Sequence of chain 1.C:
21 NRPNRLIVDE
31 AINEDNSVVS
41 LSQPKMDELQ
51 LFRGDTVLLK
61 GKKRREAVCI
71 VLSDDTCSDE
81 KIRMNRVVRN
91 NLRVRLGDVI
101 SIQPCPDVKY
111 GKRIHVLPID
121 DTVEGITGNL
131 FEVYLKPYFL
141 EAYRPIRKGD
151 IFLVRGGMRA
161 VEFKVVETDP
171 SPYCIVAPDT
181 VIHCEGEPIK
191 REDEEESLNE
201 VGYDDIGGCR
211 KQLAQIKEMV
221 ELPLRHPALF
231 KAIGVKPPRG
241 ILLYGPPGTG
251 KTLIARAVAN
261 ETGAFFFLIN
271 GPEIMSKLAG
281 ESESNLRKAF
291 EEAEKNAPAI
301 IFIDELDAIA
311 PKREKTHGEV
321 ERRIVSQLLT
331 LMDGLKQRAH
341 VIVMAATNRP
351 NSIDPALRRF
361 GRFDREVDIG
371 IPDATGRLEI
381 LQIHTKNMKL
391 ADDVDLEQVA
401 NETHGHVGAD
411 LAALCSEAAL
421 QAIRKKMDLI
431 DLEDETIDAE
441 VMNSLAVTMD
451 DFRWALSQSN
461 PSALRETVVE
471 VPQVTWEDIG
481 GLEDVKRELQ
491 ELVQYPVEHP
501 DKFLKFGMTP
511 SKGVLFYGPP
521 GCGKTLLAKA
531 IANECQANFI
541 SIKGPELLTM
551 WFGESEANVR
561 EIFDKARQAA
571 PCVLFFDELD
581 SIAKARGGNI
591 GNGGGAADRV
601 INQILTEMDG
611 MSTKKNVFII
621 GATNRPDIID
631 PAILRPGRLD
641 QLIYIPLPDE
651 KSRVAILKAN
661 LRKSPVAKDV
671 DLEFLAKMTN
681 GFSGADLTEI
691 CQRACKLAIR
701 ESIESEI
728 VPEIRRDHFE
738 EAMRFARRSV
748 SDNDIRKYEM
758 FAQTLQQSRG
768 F

A small-molecule ligand and the protein it binds are described below.
Small molecule (SMILES): Nc1ncnc2c1ncn2[C@@H]1O[C@H](COP(=O)(O)OP(=O)(O)OP(O)(O)=S)[C@@H](O)[C@H]1O

Sequence of chain 1.D:
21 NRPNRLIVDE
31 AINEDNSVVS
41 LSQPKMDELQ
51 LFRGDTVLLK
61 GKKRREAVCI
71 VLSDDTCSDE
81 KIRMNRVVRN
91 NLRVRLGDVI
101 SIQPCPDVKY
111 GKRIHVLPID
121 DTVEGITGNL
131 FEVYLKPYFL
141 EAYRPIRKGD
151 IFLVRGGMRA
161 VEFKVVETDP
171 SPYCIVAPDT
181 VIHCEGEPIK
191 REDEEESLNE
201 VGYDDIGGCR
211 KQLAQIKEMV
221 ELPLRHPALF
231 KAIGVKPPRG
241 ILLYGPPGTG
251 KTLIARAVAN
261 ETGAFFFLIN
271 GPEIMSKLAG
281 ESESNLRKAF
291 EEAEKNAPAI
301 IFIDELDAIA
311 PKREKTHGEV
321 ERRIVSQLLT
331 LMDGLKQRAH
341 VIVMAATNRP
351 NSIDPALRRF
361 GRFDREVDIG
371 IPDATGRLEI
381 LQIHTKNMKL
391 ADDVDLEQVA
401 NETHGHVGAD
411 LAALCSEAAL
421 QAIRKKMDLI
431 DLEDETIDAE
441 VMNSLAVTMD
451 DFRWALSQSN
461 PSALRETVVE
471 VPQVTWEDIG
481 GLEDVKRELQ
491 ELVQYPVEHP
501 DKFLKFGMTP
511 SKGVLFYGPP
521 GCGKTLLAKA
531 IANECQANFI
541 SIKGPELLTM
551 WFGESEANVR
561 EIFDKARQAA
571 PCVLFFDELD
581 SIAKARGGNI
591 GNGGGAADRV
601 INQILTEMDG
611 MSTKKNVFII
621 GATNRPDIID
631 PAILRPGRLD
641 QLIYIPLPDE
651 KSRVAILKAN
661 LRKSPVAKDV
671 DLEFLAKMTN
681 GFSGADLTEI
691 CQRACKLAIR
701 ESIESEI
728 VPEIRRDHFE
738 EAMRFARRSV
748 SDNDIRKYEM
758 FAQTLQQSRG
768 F

Binding-site contacts:
Ligand atom N3 contacts residue LEU253 of chain 1.D at 3.6 Å.
Ligand atom S1G contacts residue LYS251 of chain 1.D at 3.6 Å (salt-bridge).
Ligand atom N7 contacts residue GLY250 of chain 1.D at 3.3 Å (h-bond).
Ligand atom O2G contacts residue GLY248 of chain 1.D at 3.5 Å (h-bond).
Ligand atom O2B contacts residue THR249 of chain 1.D at 3.4 Å (h-bond).
Ligand atom PB contacts residue MG1 of chain 1.U at 3.0 Å.
Ligand atom O1B contacts residue MG1 of chain 1.U at 2.0 Å.
Ligand atom O2B contacts residue LYS251 of chain 1.D at 2.8 Å (salt-bridge).
Ligand atom N7 contacts residue GLY248 of chain 1.D at 3.5 Å (h-bond).
Ligand atom O4' contacts residue ALA409 of chain 1.D at 3.3 Å.
Ligand atom C8 contacts residue GLY250 of chain 1.D at 3.7 Å.
Ligand atom PG contacts residue GLY248 of chain 1.D at 3.6 Å.
Ligand atom N1 contacts residue ILE206 of chain 1.D at 3.7 Å.
Ligand atom O1A contacts residue THR252 of chain 1.D at 3.5 Å.
Ligand atom O2B contacts residue GLY250 of chain 1.D at 2.8 Å (h-bond).
Ligand atom S1G contacts residue ASN348 of chain 1.D at 3.1 Å (h-bond).
Ligand atom S1G contacts residue PRO247 of chain 1.D at 3.7 Å.
Ligand atom O3A contacts residue MG1 of chain 1.U at 3.2 Å.
Ligand atom O1A contacts residue LEU253 of chain 1.D at 3.1 Å (h-bond).
Ligand atom C1' contacts residue HIS384 of chain 1.D at 3.7 Å.
Ligand atom PG contacts residue MG1 of chain 1.U at 3.5 Å.
Ligand atom O2A contacts residue GLY250 of chain 1.D at 2.7 Å (h-bond).
Ligand atom O2A contacts residue GLY248 of chain 1.D at 3.3 Å.
Ligand atom C8 contacts residue GLY408 of chain 1.D at 3.4 Å.
Ligand atom N6 contacts residue GLY207 of chain 1.D at 2.9 Å (h-bond).
Ligand atom C2 contacts residue ASP205 of chain 1.D at 3.3 Å.
Ligand atom N7 contacts residue GLY408 of chain 1.D at 3.4 Å.
Ligand atom C6 contacts residue GLY207 of chain 1.D at 3.7 Å.
Ligand atom N1 contacts residue GLY207 of chain 1.D at 3.1 Å (h-bond).
Ligand atom O3B contacts residue GLY248 of chain 1.D at 2.7 Å (h-bond).
Ligand atom O3B contacts residue LYS251 of chain 1.D at 3.7 Å.
Ligand atom C8 contacts residue ALA409 of chain 1.D at 3.5 Å (hydrophobic).
Ligand atom O3G contacts residue MG1 of chain 1.U at 2.1 Å.
Ligand atom C8 contacts residue GLY248 of chain 1.D at 3.3 Å.
Ligand atom N9 contacts residue GLY408 of chain 1.D at 3.6 Å.
Ligand atom O2' contacts residue HIS384 of chain 1.D at 3.6 Å.
Ligand atom O1B contacts residue THR252 of chain 1.D at 2.8 Å (h-bond).
Ligand atom N3 contacts residue HIS384 of chain 1.D at 3.2 Å (h-bond).
Ligand atom O2A contacts residue THR249 of chain 1.D at 3.5 Å (h-bond).
Ligand atom N7 contacts residue THR249 of chain 1.D at 3.3 Å.